Sequence of chain 23.A:
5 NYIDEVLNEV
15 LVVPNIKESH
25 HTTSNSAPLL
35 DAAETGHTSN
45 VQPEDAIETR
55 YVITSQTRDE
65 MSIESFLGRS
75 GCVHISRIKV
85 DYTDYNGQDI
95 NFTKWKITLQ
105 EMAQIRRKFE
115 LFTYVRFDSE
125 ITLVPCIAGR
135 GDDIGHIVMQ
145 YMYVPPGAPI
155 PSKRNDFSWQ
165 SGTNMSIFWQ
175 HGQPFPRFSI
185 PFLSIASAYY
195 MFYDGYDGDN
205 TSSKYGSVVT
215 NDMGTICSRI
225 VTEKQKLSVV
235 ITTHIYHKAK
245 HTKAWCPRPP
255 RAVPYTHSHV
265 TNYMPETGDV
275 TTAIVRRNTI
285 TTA

Binding-site contacts:
Ligand atom C5B contacts residue TYR147 of chain 23.A at 3.9 Å (hydrophobic).
Ligand atom N2 contacts residue THR102 of chain 23.A at 4.2 Å.
Ligand atom C1C contacts residue LEU103 of chain 23.A at 4.1 Å (hydrophobic).
Ligand atom C2A contacts residue ILE220 of chain 23.A at 3.8 Å (hydrophobic).
Ligand atom C2B contacts residue ILE125 of chain 23.A at 3.1 Å (hydrophobic).
Ligand atom C5A contacts residue MET146 of chain 23.A at 3.7 Å (hydrophobic).
Ligand atom CL1 contacts residue ILE125 of chain 23.A at 3.5 Å.
Ligand atom C5 contacts residue LEU103 of chain 23.A at 3.8 Å (hydrophobic).
Ligand atom CL1 contacts residue ILE239 of chain 23.A at 3.8 Å.
Ligand atom N3A contacts residue LEU127 of chain 23.A at 4.1 Å.
Ligand atom C5B contacts residue ILE125 of chain 23.A at 3.9 Å (hydrophobic).
Ligand atom O1A contacts residue TYR147 of chain 23.A at 4.0 Å.
Ligand atom CL2 contacts residue ILE184 of chain 23.A at 3.9 Å.
Ligand atom CL2 contacts residue TYR147 of chain 23.A at 3.4 Å.
Ligand atom O1B contacts residue ILE125 of chain 23.A at 3.5 Å.
Ligand atom O1A contacts residue ILE220 of chain 23.A at 3.6 Å.
Ligand atom C4C contacts residue MET217 of chain 23.A at 4.2 Å (hydrophobic).
Ligand atom CL2 contacts residue LEU187 of chain 23.A at 3.9 Å.
Ligand atom C5A contacts residue TYR147 of chain 23.A at 4.1 Å (hydrophobic).
Ligand atom C6B contacts residue ILE125 of chain 23.A at 3.6 Å (hydrophobic).
Ligand atom C3B contacts residue ILE220 of chain 23.A at 4.2 Å (hydrophobic).
Ligand atom C4B contacts residue ILE220 of chain 23.A at 4.0 Å (hydrophobic).
Ligand atom C4A contacts residue LEU127 of chain 23.A at 4.0 Å (hydrophobic).
Ligand atom C31 contacts residue MET195 of chain 23.A at 3.5 Å (hydrophobic).
Ligand atom C3 contacts residue LEU103 of chain 23.A at 4.1 Å (hydrophobic).
Ligand atom C2C contacts residue MET217 of chain 23.A at 3.7 Å (hydrophobic).
Ligand atom N2 contacts residue ASN215 of chain 23.A at 3.7 Å.
Ligand atom O1 contacts residue MET217 of chain 23.A at 4.2 Å.
Ligand atom C5A contacts residue TYR145 of chain 23.A at 3.8 Å (hydrophobic).
Ligand atom C4A contacts residue ILE220 of chain 23.A at 4.1 Å (hydrophobic).
Ligand atom C4A contacts residue TYR145 of chain 23.A at 3.3 Å (hydrophobic).
Ligand atom C6B contacts residue ILE184 of chain 23.A at 4.1 Å (hydrophobic).
Ligand atom C4 contacts residue LEU103 of chain 23.A at 3.4 Å (hydrophobic).
Ligand atom C4B contacts residue ILE125 of chain 23.A at 3.9 Å (hydrophobic).
Ligand atom C2A contacts residue PHE182 of chain 23.A at 4.2 Å (hydrophobic).
Ligand atom C1B contacts residue ILE125 of chain 23.A at 3.1 Å (hydrophobic).
Ligand atom C31 contacts residue GLN104 of chain 23.A at 3.6 Å.
Ligand atom C3B contacts residue ILE125 of chain 23.A at 3.5 Å (hydrophobic).
Ligand atom N3A contacts residue PHE182 of chain 23.A at 4.0 Å.
Ligand atom C5A contacts residue ILE220 of chain 23.A at 3.9 Å (hydrophobic).

A small-molecule ligand and the protein it binds are described below.
Small molecule (SMILES): Cc1cc(CCCCCOc2c(Cl)cc(C3=NCCO3)cc2Cl)on1